This small molecule binds to this protein.
Small molecule (SMILES): Nc1ncnc2c1ncn2[C@@H]1O[C@H](CO[P](=O)(O)O[P](=O)(O)OC[C@H]2O[C@@H](O)[C@H](O)[C@@H]2O)[C@@H](O)[C@H]1O

Binding-site contacts:
Ligand atom O5' contacts residue ALA151 of chain 1.C at 3.3 Å.
Ligand atom O3A contacts residue GLY149 of chain 1.C at 3.4 Å (h-bond).
Ligand atom O1D contacts residue GLY149 of chain 1.C at 2.9 Å (h-bond).
Ligand atom O1A contacts residue ARG152 of chain 1.C at 2.9 Å (salt-bridge).
Ligand atom N6 contacts residue GLY182 of chain 1.C at 3.4 Å (h-bond).
Ligand atom O2B contacts residue THR301 of chain 1.C at 2.9 Å (h-bond).
Ligand atom C4 contacts residue ALA151 of chain 1.C at 3.8 Å (hydrophobic).
Ligand atom C8 contacts residue PHE268 of chain 1.C at 3.6 Å (hydrophobic).
Ligand atom O2A contacts residue GLY298 of chain 1.C at 3.3 Å.
Ligand atom N9 contacts residue PHE268 of chain 1.C at 3.5 Å.
Ligand atom C2D contacts residue GLY149 of chain 1.C at 3.4 Å.
Ligand atom O4D contacts residue GLY149 of chain 1.C at 3.7 Å.
Ligand atom O2B contacts residue GLY298 of chain 1.C at 3.2 Å (h-bond).
Ligand atom O4D contacts residue ALA151 of chain 1.C at 3.5 Å.
Ligand atom O1A contacts residue ALA151 of chain 1.C at 3.0 Å (h-bond).
Ligand atom C4 contacts residue PHE268 of chain 1.C at 3.6 Å (hydrophobic).
Ligand atom O1A contacts residue GLY150 of chain 1.C at 3.8 Å.
Ligand atom O2B contacts residue GLY149 of chain 1.C at 3.4 Å (h-bond).
Ligand atom O2D contacts residue GLY182 of chain 1.C at 3.4 Å.
Ligand atom O2B contacts residue PRO299 of chain 1.C at 3.7 Å.
Ligand atom C2 contacts residue THR184 of chain 1.C at 3.6 Å.
Ligand atom O3D contacts residue THR304 of chain 1.C at 3.8 Å.
Ligand atom PB contacts residue GLY300 of chain 1.C at 3.8 Å.
Ligand atom O1B contacts residue GLY300 of chain 1.C at 3.6 Å.
Ligand atom O3A contacts residue ALA151 of chain 1.C at 3.2 Å (h-bond).
Ligand atom O3D contacts residue ILE272 of chain 1.C at 3.5 Å.
Ligand atom N1 contacts residue THR184 of chain 1.C at 3.3 Å.
Ligand atom PA contacts residue ALA151 of chain 1.C at 3.7 Å.
Ligand atom O2D contacts residue THR148 of chain 1.C at 3.8 Å.
Ligand atom O2' contacts residue PHE268 of chain 1.C at 3.5 Å.
Ligand atom C5' contacts residue ALA151 of chain 1.C at 3.7 Å (hydrophobic).
Ligand atom O2A contacts residue PRO299 of chain 1.C at 3.6 Å.
Ligand atom O3A contacts residue GLY298 of chain 1.C at 3.5 Å (h-bond).
Ligand atom N3 contacts residue ALA151 of chain 1.C at 3.8 Å.
Ligand atom O2B contacts residue GLY300 of chain 1.C at 3.0 Å (h-bond).
Ligand atom C2D contacts residue THR148 of chain 1.C at 3.7 Å.
Ligand atom O1D contacts residue GLY150 of chain 1.C at 3.6 Å.
Ligand atom O5D contacts residue GLY149 of chain 1.C at 3.8 Å.
Ligand atom O1D contacts residue ALA151 of chain 1.C at 3.3 Å (h-bond).
Ligand atom C1D contacts residue GLY149 of chain 1.C at 3.7 Å.

Sequence of chain 1.C:
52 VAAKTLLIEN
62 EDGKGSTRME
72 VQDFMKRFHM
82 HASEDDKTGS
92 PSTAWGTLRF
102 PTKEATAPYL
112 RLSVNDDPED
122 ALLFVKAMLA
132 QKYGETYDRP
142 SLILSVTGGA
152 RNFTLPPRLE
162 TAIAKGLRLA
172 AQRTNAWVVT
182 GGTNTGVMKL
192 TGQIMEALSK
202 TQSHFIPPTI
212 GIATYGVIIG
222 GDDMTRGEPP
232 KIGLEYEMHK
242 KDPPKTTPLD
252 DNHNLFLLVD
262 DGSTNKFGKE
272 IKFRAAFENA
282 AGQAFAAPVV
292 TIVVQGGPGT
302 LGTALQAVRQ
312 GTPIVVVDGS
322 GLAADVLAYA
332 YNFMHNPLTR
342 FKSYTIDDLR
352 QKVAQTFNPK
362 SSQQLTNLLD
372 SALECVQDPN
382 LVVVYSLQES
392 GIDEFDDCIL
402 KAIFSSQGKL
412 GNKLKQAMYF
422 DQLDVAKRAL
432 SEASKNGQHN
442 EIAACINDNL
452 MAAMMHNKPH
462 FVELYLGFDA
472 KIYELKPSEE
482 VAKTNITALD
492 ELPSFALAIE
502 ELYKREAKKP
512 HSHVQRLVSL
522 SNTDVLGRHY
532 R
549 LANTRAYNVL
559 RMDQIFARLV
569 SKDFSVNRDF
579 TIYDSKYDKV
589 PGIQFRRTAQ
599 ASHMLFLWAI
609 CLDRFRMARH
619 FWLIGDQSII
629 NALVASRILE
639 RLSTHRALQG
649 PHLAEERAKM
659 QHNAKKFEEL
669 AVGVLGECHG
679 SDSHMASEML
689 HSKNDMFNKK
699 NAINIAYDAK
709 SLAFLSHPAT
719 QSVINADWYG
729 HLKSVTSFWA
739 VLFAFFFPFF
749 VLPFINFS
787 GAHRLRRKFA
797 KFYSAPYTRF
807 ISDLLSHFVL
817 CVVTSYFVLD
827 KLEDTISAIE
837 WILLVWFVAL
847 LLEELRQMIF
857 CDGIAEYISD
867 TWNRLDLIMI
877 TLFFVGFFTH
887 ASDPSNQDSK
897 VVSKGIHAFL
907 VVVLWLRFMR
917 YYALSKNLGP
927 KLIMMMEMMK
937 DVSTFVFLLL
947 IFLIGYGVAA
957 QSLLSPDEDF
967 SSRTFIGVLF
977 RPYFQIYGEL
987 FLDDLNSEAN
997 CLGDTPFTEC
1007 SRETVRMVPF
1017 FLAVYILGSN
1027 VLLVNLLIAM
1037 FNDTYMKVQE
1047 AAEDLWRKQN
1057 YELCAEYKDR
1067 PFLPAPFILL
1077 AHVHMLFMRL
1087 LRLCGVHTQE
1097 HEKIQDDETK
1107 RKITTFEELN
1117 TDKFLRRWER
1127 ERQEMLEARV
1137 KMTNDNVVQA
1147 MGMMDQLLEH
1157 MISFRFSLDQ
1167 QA